Binding-site contacts:
Ligand atom N2 contacts residue ALA24 of chain 47.C at 3.3 Å.
Ligand atom C31 contacts residue ALA150 of chain 47.A at 3.8 Å (hydrophobic).
Ligand atom C3C contacts residue VAL188 of chain 47.A at 3.2 Å (hydrophobic).
Ligand atom C6C contacts residue VAL191 of chain 47.A at 3.5 Å (hydrophobic).
Ligand atom O1 contacts residue ALA24 of chain 47.C at 3.6 Å.
Ligand atom N3A contacts residue ASN219 of chain 47.A at 3.8 Å.
Ligand atom O1 contacts residue VAL188 of chain 47.A at 3.8 Å.
Ligand atom C1B contacts residue MET221 of chain 47.A at 3.7 Å (hydrophobic).
Ligand atom C31 contacts residue PRO174 of chain 47.A at 3.4 Å (hydrophobic).
Ligand atom C2B contacts residue MET221 of chain 47.A at 3.6 Å (hydrophobic).
Ligand atom O1B contacts residue MET221 of chain 47.A at 3.7 Å.
Ligand atom C4C contacts residue VAL188 of chain 47.A at 3.9 Å (hydrophobic).
Ligand atom C5B contacts residue LEU106 of chain 47.A at 4.0 Å (hydrophobic).
Ligand atom C5C contacts residue TYR128 of chain 47.A at 3.6 Å (hydrophobic).
Ligand atom C2C contacts residue VAL188 of chain 47.A at 3.4 Å (hydrophobic).
Ligand atom C4 contacts residue PHE186 of chain 47.A at 3.5 Å (hydrophobic).
Ligand atom CM2 contacts residue LEU116 of chain 47.A at 3.6 Å (hydrophobic).
Ligand atom C4 contacts residue MET224 of chain 47.A at 4.0 Å (hydrophobic).
Ligand atom C3 contacts residue PHE186 of chain 47.A at 3.8 Å (hydrophobic).
Ligand atom C5C contacts residue ILE104 of chain 47.A at 4.0 Å (hydrophobic).
Ligand atom C4A contacts residue ASN198 of chain 47.A at 4.0 Å.
Ligand atom C1C contacts residue MET224 of chain 47.A at 3.4 Å (hydrophobic).
Ligand atom C5A contacts residue CYS199 of chain 47.A at 3.9 Å (hydrophobic).
Ligand atom N2 contacts residue PRO174 of chain 47.A at 3.9 Å.
Ligand atom C7C contacts residue TYR128 of chain 47.A at 3.7 Å (hydrophobic).
Ligand atom C4A contacts residue ASN219 of chain 47.A at 3.9 Å.
Ligand atom C5 contacts residue TYR152 of chain 47.A at 3.8 Å (hydrophobic).
Ligand atom C31 contacts residue VAL176 of chain 47.A at 3.3 Å (hydrophobic).
Ligand atom O1 contacts residue PHE186 of chain 47.A at 3.7 Å.
Ligand atom C2C contacts residue TYR152 of chain 47.A at 4.0 Å (hydrophobic).
Ligand atom O1 contacts residue TYR152 of chain 47.A at 4.0 Å.
Ligand atom C5 contacts residue PHE186 of chain 47.A at 3.7 Å (hydrophobic).
Ligand atom C5B contacts residue TYR197 of chain 47.A at 3.7 Å (hydrophobic).
Ligand atom C31 contacts residue SER175 of chain 47.A at 3.6 Å.
Ligand atom C4 contacts residue TYR152 of chain 47.A at 3.9 Å (hydrophobic).
Ligand atom N2 contacts residue PHE186 of chain 47.A at 3.9 Å.
Ligand atom C3 contacts residue PRO174 of chain 47.A at 3.8 Å (hydrophobic).
Ligand atom C6B contacts residue TYR197 of chain 47.A at 3.5 Å (hydrophobic).
Ligand atom C5 contacts residue MET224 of chain 47.A at 4.0 Å (hydrophobic).
Ligand atom C4A contacts residue ILE215 of chain 47.A at 3.9 Å (hydrophobic).

Sequence of chain 47.A:
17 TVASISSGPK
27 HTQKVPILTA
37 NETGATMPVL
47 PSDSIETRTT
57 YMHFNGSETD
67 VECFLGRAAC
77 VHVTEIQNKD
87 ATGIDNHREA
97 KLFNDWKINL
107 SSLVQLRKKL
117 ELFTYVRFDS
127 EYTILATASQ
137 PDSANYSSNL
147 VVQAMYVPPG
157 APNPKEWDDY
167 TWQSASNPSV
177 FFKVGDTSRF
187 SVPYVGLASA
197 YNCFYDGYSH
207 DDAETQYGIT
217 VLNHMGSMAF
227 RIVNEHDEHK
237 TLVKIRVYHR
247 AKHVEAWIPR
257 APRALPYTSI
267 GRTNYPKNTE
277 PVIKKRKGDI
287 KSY

Sequence of chain 47.C:
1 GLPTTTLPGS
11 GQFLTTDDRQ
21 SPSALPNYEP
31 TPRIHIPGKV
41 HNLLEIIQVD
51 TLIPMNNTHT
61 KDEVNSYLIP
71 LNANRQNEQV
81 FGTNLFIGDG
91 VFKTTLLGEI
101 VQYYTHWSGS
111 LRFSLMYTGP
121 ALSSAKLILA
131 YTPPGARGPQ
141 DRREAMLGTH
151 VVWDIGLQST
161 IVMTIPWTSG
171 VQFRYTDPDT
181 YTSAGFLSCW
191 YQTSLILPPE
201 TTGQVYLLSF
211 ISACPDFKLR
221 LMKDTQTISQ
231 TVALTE

A protein and the small-molecule ligand that binds it are described below.
Small molecule (SMILES): CC[C@H]1COC(c2ccc(OCCCCCCCc3cc(C)no3)cc2)=N1